A small-molecule ligand and the protein it binds are described below.
Small molecule (SMILES): CC(=O)N[C@@H]1[C@@H](O)[C@H](O)[C@@H](CO)O[C@H]1O

Binding-site contacts:
Ligand atom C8 contacts residue GLY339 of chain 1.A at 3.7 Å.
Ligand atom C2 contacts residue ASN343 of chain 1.A at 2.5 Å.
Ligand atom C5 contacts residue ASN343 of chain 1.A at 3.7 Å.
Ligand atom C3 contacts residue ASN343 of chain 1.A at 3.8 Å.
Ligand atom C4 contacts residue ASN343 of chain 1.A at 4.2 Å.
Ligand atom N2 contacts residue ASN343 of chain 1.A at 2.9 Å (h-bond).
Ligand atom C1 contacts residue ASN343 of chain 1.A at 1.4 Å.
Ligand atom O6 contacts residue ASN343 of chain 1.A at 4.4 Å.
Ligand atom C7 contacts residue ASN343 of chain 1.A at 3.9 Å.
Ligand atom O5 contacts residue ASN343 of chain 1.A at 2.4 Å (h-bond).

Sequence of chain 1.A:
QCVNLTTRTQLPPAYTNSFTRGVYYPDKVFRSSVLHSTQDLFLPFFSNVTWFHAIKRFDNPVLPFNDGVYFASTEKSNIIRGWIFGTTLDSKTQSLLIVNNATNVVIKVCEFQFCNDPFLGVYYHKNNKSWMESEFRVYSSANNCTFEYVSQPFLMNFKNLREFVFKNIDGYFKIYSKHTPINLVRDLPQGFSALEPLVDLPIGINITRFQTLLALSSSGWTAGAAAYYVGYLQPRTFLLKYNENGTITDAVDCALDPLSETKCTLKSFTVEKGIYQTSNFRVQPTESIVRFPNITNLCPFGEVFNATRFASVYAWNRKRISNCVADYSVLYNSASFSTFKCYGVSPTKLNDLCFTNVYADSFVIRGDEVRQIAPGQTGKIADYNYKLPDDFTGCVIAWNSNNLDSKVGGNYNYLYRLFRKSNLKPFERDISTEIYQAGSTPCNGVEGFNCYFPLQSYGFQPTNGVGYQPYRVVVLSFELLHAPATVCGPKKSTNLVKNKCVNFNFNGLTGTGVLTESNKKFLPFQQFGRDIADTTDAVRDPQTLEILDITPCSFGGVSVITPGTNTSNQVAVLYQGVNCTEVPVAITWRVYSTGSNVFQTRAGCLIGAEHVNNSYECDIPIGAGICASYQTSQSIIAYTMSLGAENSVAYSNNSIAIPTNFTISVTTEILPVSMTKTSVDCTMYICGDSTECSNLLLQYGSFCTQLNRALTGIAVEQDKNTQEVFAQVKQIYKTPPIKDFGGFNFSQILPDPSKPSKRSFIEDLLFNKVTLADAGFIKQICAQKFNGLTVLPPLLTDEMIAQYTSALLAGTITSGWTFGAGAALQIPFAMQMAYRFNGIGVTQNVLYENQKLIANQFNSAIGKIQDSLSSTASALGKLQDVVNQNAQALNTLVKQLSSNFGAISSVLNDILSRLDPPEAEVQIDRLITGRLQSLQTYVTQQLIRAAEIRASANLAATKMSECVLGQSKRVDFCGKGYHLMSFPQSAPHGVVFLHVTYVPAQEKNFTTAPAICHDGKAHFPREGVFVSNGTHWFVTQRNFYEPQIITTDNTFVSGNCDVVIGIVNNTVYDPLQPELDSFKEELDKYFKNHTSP